The protein below binds the small molecule below.
Small molecule (SMILES): CC(=O)N[C@@H]1[C@@H](O)[C@H](O)[C@@H](CO)O[C@H]1O

Binding-site contacts:
Ligand atom C3 contacts residue LYS205 of chain 1.D at 4.0 Å.
Ligand atom C6 contacts residue LYS205 of chain 1.D at 4.0 Å.
Ligand atom O7 contacts residue ASN202 of chain 1.D at 4.1 Å.
Ligand atom O5 contacts residue THR204 of chain 1.D at 4.0 Å.
Ligand atom C8 contacts residue ASN202 of chain 1.D at 4.0 Å.
Ligand atom C5 contacts residue LYS205 of chain 1.D at 3.5 Å.
Ligand atom C7 contacts residue ASN202 of chain 1.D at 3.5 Å.
Ligand atom C4 contacts residue LYS205 of chain 1.D at 3.6 Å.
Ligand atom C1 contacts residue ASN202 of chain 1.D at 1.4 Å.
Ligand atom C1 contacts residue LYS205 of chain 1.D at 3.1 Å.
Ligand atom O5 contacts residue LYS205 of chain 1.D at 2.6 Å (salt-bridge).
Ligand atom C2 contacts residue ASN202 of chain 1.D at 2.2 Å.
Ligand atom O5 contacts residue ASN202 of chain 1.D at 2.4 Å (h-bond).
Ligand atom C4 contacts residue ASN202 of chain 1.D at 4.1 Å.
Ligand atom C5 contacts residue THR204 of chain 1.D at 4.1 Å.
Ligand atom N2 contacts residue ASN202 of chain 1.D at 2.7 Å (h-bond).
Ligand atom N2 contacts residue LYS205 of chain 1.D at 4.5 Å.
Ligand atom C2 contacts residue LYS205 of chain 1.D at 3.3 Å.
Ligand atom C3 contacts residue ASN202 of chain 1.D at 3.6 Å.
Ligand atom O7 contacts residue THR274 of chain 1.D at 3.6 Å.
Ligand atom C1 contacts residue THR204 of chain 1.D at 3.9 Å.
Ligand atom C5 contacts residue ASN202 of chain 1.D at 3.6 Å.
Ligand atom C6 contacts residue THR204 of chain 1.D at 4.2 Å.

Sequence of chain 1.D:
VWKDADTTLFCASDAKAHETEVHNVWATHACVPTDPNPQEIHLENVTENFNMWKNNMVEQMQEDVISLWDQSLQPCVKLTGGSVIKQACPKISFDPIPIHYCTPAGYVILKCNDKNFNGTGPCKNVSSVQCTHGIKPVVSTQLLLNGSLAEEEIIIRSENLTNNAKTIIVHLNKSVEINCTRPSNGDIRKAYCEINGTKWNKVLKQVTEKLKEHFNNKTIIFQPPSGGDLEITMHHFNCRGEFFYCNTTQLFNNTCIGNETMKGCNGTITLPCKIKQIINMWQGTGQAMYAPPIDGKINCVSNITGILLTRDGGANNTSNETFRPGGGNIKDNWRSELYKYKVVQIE